Binding-site contacts:
Ligand atom C3 contacts residue ASN240 of chain 1.A at 3.8 Å.
Ligand atom O5 contacts residue ASN240 of chain 1.A at 2.4 Å (h-bond).
Ligand atom C4 contacts residue ASN240 of chain 1.A at 4.2 Å.
Ligand atom N2 contacts residue ASN240 of chain 1.A at 2.9 Å (h-bond).
Ligand atom C8 contacts residue VAL239 of chain 1.A at 4.3 Å (hydrophobic).
Ligand atom C5 contacts residue ASN240 of chain 1.A at 3.8 Å.
Ligand atom C2 contacts residue ASN240 of chain 1.A at 2.5 Å.
Ligand atom C7 contacts residue ASN240 of chain 1.A at 3.2 Å.
Ligand atom C1 contacts residue ASN240 of chain 1.A at 1.4 Å.
Ligand atom O7 contacts residue ASN240 of chain 1.A at 3.1 Å (h-bond).
Ligand atom C8 contacts residue ASN240 of chain 1.A at 4.4 Å.
Ligand atom C8 contacts residue SER238 of chain 1.A at 3.9 Å.

Sequence of chain 1.A:
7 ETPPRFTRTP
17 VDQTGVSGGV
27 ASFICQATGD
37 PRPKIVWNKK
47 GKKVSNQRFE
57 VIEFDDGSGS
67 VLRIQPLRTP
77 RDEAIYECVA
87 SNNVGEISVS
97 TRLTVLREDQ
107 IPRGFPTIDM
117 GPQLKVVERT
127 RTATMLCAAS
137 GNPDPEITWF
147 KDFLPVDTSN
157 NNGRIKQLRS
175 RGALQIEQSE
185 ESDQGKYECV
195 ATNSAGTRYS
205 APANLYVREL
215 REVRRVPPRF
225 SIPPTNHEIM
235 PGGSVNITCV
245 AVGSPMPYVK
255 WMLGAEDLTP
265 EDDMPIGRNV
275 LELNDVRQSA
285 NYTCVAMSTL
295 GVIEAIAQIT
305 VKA

This small molecule binds to this protein.
Small molecule (SMILES): CC(=O)N[C@@H]1[C@@H](O)[C@H](O)[C@@H](CO)O[C@H]1O